This protein binds this small molecule.
Small molecule (SMILES): C[C@H](NCc1ccc(C(=N)N)cc1O)C(=O)O

Binding-site contacts:
Ligand atom N1 contacts residue ASP176 of chain 1.A at 3.0 Å (salt-bridge).
Ligand atom O contacts residue CU1 of chain 1.B at 3.9 Å.
Ligand atom O1 contacts residue CU1 of chain 1.B at 2.1 Å.
Ligand atom C4 contacts residue TRP198 of chain 1.A at 3.7 Å (hydrophobic).
Ligand atom C5 contacts residue SER197 of chain 1.A at 3.5 Å.
Ligand atom C2 contacts residue GLY201 of chain 1.A at 3.7 Å.
Ligand atom C6 contacts residue VAL196 of chain 1.A at 3.9 Å (hydrophobic).
Ligand atom N2 contacts residue SER177 of chain 1.A at 3.2 Å (h-bond).
Ligand atom N1 contacts residue TRP198 of chain 1.A at 3.8 Å.
Ligand atom O1 contacts residue GLY199 of chain 1.A at 3.8 Å.
Ligand atom N1 contacts residue SER177 of chain 1.A at 2.8 Å (h-bond).
Ligand atom C1 contacts residue TRP198 of chain 1.A at 3.7 Å (hydrophobic).
Ligand atom N1 contacts residue GLY209 of chain 1.A at 3.5 Å.
Ligand atom N2 contacts residue GLY201 of chain 1.A at 2.9 Å (h-bond).
Ligand atom C3 contacts residue CU1 of chain 1.B at 3.1 Å.
Ligand atom C7 contacts residue SER197 of chain 1.A at 3.3 Å.
Ligand atom OXT contacts residue CU1 of chain 1.B at 2.4 Å.
Ligand atom C7 contacts residue CU1 of chain 1.B at 3.1 Å.
Ligand atom N2 contacts residue CYS202 of chain 1.A at 3.9 Å.
Ligand atom C3 contacts residue GLY199 of chain 1.A at 3.7 Å.
Ligand atom C7 contacts residue SER182 of chain 1.A at 3.4 Å.
Ligand atom N contacts residue CU1 of chain 1.B at 2.0 Å.
Ligand atom C3 contacts residue TRP198 of chain 1.A at 3.9 Å (hydrophobic).
Ligand atom C4 contacts residue SER197 of chain 1.A at 3.6 Å.
Ligand atom C contacts residue CU1 of chain 1.B at 2.8 Å.
Ligand atom CA contacts residue HIS45 of chain 1.A at 3.8 Å.
Ligand atom C6 contacts residue SER177 of chain 1.A at 3.8 Å.
Ligand atom CA contacts residue CU1 of chain 1.B at 2.9 Å.
Ligand atom C5 contacts residue VAL196 of chain 1.A at 3.9 Å (hydrophobic).
Ligand atom N2 contacts residue ASP176 of chain 1.A at 2.7 Å (salt-bridge).
Ligand atom C8 contacts residue SER177 of chain 1.A at 3.2 Å.
Ligand atom CB contacts residue HIS45 of chain 1.A at 3.7 Å.
Ligand atom C2 contacts residue GLY199 of chain 1.A at 3.5 Å.
Ligand atom C2 contacts residue TRP198 of chain 1.A at 3.7 Å (hydrophobic).
Ligand atom C1 contacts residue GLY199 of chain 1.A at 3.9 Å.
Ligand atom C8 contacts residue ASP176 of chain 1.A at 3.5 Å.
Ligand atom C8 contacts residue TRP198 of chain 1.A at 3.9 Å (hydrophobic).
Ligand atom C5 contacts residue TRP198 of chain 1.A at 3.8 Å (hydrophobic).
Ligand atom C4 contacts residue CU1 of chain 1.B at 3.5 Å.
Ligand atom CB contacts residue CU1 of chain 1.B at 3.6 Å.

Sequence of chain 1.A:
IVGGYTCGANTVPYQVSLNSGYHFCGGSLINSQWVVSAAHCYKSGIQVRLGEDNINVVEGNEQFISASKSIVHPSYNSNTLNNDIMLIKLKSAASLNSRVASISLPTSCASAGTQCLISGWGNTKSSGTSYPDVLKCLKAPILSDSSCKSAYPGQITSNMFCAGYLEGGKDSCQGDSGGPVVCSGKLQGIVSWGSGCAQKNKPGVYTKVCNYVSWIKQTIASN